Sequence of chain 1.B:
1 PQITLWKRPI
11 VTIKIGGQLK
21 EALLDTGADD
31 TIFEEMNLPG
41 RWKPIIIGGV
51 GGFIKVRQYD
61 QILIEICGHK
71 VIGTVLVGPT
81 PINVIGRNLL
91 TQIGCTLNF

The small molecule below binds the protein below.
Small molecule (SMILES): CC(C)CN(C[C@@H](O)[C@H](Cc1ccccc1)NC(=O)O[C@H]1CO[C@H]2OCC[C@H]21)S(=O)(=O)c1ccc(N)cc1

Sequence of chain 1.A:
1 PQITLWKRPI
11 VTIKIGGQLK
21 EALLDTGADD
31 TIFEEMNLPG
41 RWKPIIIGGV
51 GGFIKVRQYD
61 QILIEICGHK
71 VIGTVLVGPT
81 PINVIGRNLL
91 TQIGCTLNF

Binding-site contacts:
Ligand atom O10 contacts residue VAL50 of chain 1.A at 3.1 Å.
Ligand atom O9 contacts residue VAL50 of chain 1.A at 2.8 Å.
Ligand atom C16 contacts residue GLY27 of chain 1.B at 3.4 Å.
Ligand atom C12 contacts residue GLY27 of chain 1.B at 3.3 Å.
Ligand atom C17 contacts residue ASP25 of chain 1.A at 3.1 Å.
Ligand atom C37 contacts residue ILE82 of chain 1.B at 3.6 Å (hydrophobic).
Ligand atom O18 contacts residue GLY27 of chain 1.A at 3.4 Å.
Ligand atom O18 contacts residue ASP25 of chain 1.B at 2.3 Å (salt-bridge).
Ligand atom C15 contacts residue ASP25 of chain 1.A at 3.5 Å.
Ligand atom O28 contacts residue ASP30 of chain 1.A at 3.4 Å (salt-bridge).
Ligand atom C32 contacts residue ASP25 of chain 1.B at 3.0 Å.
Ligand atom O26 contacts residue ASP30 of chain 1.A at 3.4 Å (salt-bridge).
Ligand atom C6 contacts residue GLY48 of chain 1.B at 3.7 Å.
Ligand atom C33 contacts residue VAL50 of chain 1.A at 3.6 Å (hydrophobic).
Ligand atom C15 contacts residue VAL84 of chain 1.A at 3.6 Å (hydrophobic).
Ligand atom S8 contacts residue VAL50 of chain 1.A at 3.6 Å.
Ligand atom C31 contacts residue GLY48 of chain 1.A at 3.4 Å.
Ligand atom C37 contacts residue GLY27 of chain 1.A at 3.5 Å.
Ligand atom O26 contacts residue ALA28 of chain 1.A at 3.6 Å.
Ligand atom O18 contacts residue ASP25 of chain 1.A at 2.6 Å (salt-bridge).
Ligand atom C15 contacts residue LEU23 of chain 1.A at 3.7 Å (hydrophobic).
Ligand atom O10 contacts residue GLY49 of chain 1.B at 3.2 Å.
Ligand atom C34 contacts residue GLY49 of chain 1.A at 3.6 Å.
Ligand atom C30 contacts residue GLY48 of chain 1.A at 3.5 Å.
Ligand atom C36 contacts residue ILE82 of chain 1.B at 3.4 Å (hydrophobic).
Ligand atom C24 contacts residue GLY48 of chain 1.A at 3.5 Å.
Ligand atom C16 contacts residue ASP25 of chain 1.B at 2.9 Å.
Ligand atom C29 contacts residue ASP29 of chain 1.A at 3.2 Å.
Ligand atom C17 contacts residue ASP25 of chain 1.B at 3.0 Å.
Ligand atom N1 contacts residue ASP30 of chain 1.B at 3.0 Å (salt-bridge).
Ligand atom C3 contacts residue ASP30 of chain 1.B at 3.1 Å.
Ligand atom C35 contacts residue PRO81 of chain 1.B at 3.6 Å (hydrophobic).
Ligand atom C3 contacts residue ALA28 of chain 1.B at 3.3 Å (hydrophobic).
Ligand atom C15 contacts residue GLY27 of chain 1.B at 3.4 Å.
Ligand atom O28 contacts residue ALA28 of chain 1.A at 3.2 Å.
Ligand atom C4 contacts residue ALA28 of chain 1.B at 3.3 Å (hydrophobic).
Ligand atom O28 contacts residue ASP29 of chain 1.A at 2.7 Å (salt-bridge).
Ligand atom C34 contacts residue PRO81 of chain 1.B at 3.5 Å (hydrophobic).
Ligand atom N20 contacts residue GLY27 of chain 1.A at 3.2 Å (h-bond).
Ligand atom C19 contacts residue ASP25 of chain 1.B at 3.6 Å.